Sequence of chain 3.A:
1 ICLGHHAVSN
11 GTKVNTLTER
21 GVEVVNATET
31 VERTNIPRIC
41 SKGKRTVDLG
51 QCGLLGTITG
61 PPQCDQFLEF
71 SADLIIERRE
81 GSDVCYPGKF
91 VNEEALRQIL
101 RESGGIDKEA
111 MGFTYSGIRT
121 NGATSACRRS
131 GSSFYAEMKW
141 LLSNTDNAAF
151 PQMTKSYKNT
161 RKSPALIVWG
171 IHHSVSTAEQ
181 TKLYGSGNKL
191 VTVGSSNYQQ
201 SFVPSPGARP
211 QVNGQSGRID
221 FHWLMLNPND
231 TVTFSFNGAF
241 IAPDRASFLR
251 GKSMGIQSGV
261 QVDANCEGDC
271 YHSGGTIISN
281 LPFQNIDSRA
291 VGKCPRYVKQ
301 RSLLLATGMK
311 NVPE

Binding-site contacts:
Ligand atom C4 contacts residue ASN229 of chain 3.A at 3.4 Å.
Ligand atom C7 contacts residue ASN229 of chain 3.A at 3.1 Å.
Ligand atom C5 contacts residue ASN229 of chain 3.A at 3.4 Å.
Ligand atom C8 contacts residue ASN229 of chain 3.A at 3.6 Å.
Ligand atom C3 contacts residue ASN229 of chain 3.A at 3.0 Å.
Ligand atom O7 contacts residue ASN229 of chain 3.A at 4.0 Å.
Ligand atom C2 contacts residue ASN229 of chain 3.A at 1.6 Å.
Ligand atom O5 contacts residue ASN229 of chain 3.A at 2.4 Å (h-bond).
Ligand atom N2 contacts residue ASN229 of chain 3.A at 2.4 Å (h-bond).
Ligand atom C1 contacts residue ASN229 of chain 3.A at 1.4 Å.
Ligand atom O3 contacts residue ASN229 of chain 3.A at 3.8 Å.

The protein below binds the small molecule below.
Small molecule (SMILES): CC(=O)N[C@@H]1[C@@H](O)[C@H](O)[C@@H](CO)O[C@H]1O